This small molecule binds to this protein.
Small molecule (SMILES): OC[C@H]1O[C@H](O)[C@@H](O)[C@@H](O)[C@@H]1O

Binding-site contacts:
Ligand atom C5 contacts residue SQ01 of chain 1.K at 2.8 Å.
Ligand atom O4 contacts residue TYR12 of chain 1.A at 3.7 Å.
Ligand atom C4 contacts residue SQ01 of chain 1.K at 3.4 Å.
Ligand atom C6 contacts residue TYR12 of chain 1.A at 3.8 Å (hydrophobic).
Ligand atom C4 contacts residue ASN14 of chain 1.A at 3.8 Å.
Ligand atom O6 contacts residue ALA207 of chain 1.A at 3.5 Å.
Ligand atom O2 contacts residue GLY98 of chain 1.A at 3.5 Å.
Ligand atom C6 contacts residue ASP208 of chain 1.A at 3.2 Å.
Ligand atom O4 contacts residue GLY227 of chain 1.A at 3.9 Å.
Ligand atom C6 contacts residue LEU99 of chain 1.A at 4.0 Å (hydrophobic).
Ligand atom C2 contacts residue SQ01 of chain 1.K at 2.4 Å.
Ligand atom C4 contacts residue GLY227 of chain 1.A at 3.9 Å.
Ligand atom O6 contacts residue ASP208 of chain 1.A at 2.6 Å (salt-bridge).
Ligand atom O6 contacts residue THR97 of chain 1.A at 4.1 Å.
Ligand atom C5 contacts residue TYR12 of chain 1.A at 3.7 Å (hydrophobic).
Ligand atom O4 contacts residue ASN14 of chain 1.A at 2.7 Å (h-bond).
Ligand atom C4 contacts residue ARG228 of chain 1.A at 3.7 Å.
Ligand atom O6 contacts residue GLY98 of chain 1.A at 3.0 Å.
Ligand atom O2 contacts residue LEU99 of chain 1.A at 3.6 Å.
Ligand atom C5 contacts residue ASP208 of chain 1.A at 4.0 Å.
Ligand atom O5 contacts residue TYR100 of chain 1.A at 4.0 Å.
Ligand atom O4 contacts residue ARG228 of chain 1.A at 3.2 Å (salt-bridge).
Ligand atom C1 contacts residue LEU99 of chain 1.A at 3.8 Å (hydrophobic).
Ligand atom C3 contacts residue ASN14 of chain 1.A at 4.0 Å.
Ligand atom C6 contacts residue TYR100 of chain 1.A at 3.6 Å (hydrophobic).
Ligand atom C3 contacts residue ARG228 of chain 1.A at 3.9 Å.
Ligand atom C6 contacts residue ALA207 of chain 1.A at 3.5 Å (hydrophobic).
Ligand atom O4 contacts residue ASP208 of chain 1.A at 2.5 Å (salt-bridge).
Ligand atom O2 contacts residue GLY227 of chain 1.A at 4.1 Å.
Ligand atom O5 contacts residue LEU99 of chain 1.A at 3.2 Å (h-bond).
Ligand atom C1 contacts residue SQ01 of chain 1.K at 1.4 Å.
Ligand atom O3 contacts residue ARG228 of chain 1.A at 2.9 Å (salt-bridge).
Ligand atom C5 contacts residue LEU99 of chain 1.A at 4.2 Å (hydrophobic).
Ligand atom C4 contacts residue ASP208 of chain 1.A at 3.3 Å.
Ligand atom O2 contacts residue SQ01 of chain 1.K at 3.6 Å.
Ligand atom O6 contacts residue LEU99 of chain 1.A at 3.1 Å (h-bond).
Ligand atom C3 contacts residue SQ01 of chain 1.K at 2.9 Å.
Ligand atom O3 contacts residue GLY227 of chain 1.A at 3.6 Å.
Ligand atom O5 contacts residue SQ01 of chain 1.K at 2.3 Å (h-bond).
Ligand atom O6 contacts residue TYR100 of chain 1.A at 3.0 Å (h-bond).

Sequence of chain 1.A:
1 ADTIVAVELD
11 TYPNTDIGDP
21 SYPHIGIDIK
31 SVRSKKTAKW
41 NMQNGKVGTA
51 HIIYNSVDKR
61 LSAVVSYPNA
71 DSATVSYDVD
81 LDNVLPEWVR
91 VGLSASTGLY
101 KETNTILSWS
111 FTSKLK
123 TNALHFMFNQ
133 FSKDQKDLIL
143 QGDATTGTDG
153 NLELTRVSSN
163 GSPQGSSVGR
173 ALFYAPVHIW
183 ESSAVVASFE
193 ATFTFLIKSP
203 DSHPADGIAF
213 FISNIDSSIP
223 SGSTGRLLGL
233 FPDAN